Sequence of chain 1.A:
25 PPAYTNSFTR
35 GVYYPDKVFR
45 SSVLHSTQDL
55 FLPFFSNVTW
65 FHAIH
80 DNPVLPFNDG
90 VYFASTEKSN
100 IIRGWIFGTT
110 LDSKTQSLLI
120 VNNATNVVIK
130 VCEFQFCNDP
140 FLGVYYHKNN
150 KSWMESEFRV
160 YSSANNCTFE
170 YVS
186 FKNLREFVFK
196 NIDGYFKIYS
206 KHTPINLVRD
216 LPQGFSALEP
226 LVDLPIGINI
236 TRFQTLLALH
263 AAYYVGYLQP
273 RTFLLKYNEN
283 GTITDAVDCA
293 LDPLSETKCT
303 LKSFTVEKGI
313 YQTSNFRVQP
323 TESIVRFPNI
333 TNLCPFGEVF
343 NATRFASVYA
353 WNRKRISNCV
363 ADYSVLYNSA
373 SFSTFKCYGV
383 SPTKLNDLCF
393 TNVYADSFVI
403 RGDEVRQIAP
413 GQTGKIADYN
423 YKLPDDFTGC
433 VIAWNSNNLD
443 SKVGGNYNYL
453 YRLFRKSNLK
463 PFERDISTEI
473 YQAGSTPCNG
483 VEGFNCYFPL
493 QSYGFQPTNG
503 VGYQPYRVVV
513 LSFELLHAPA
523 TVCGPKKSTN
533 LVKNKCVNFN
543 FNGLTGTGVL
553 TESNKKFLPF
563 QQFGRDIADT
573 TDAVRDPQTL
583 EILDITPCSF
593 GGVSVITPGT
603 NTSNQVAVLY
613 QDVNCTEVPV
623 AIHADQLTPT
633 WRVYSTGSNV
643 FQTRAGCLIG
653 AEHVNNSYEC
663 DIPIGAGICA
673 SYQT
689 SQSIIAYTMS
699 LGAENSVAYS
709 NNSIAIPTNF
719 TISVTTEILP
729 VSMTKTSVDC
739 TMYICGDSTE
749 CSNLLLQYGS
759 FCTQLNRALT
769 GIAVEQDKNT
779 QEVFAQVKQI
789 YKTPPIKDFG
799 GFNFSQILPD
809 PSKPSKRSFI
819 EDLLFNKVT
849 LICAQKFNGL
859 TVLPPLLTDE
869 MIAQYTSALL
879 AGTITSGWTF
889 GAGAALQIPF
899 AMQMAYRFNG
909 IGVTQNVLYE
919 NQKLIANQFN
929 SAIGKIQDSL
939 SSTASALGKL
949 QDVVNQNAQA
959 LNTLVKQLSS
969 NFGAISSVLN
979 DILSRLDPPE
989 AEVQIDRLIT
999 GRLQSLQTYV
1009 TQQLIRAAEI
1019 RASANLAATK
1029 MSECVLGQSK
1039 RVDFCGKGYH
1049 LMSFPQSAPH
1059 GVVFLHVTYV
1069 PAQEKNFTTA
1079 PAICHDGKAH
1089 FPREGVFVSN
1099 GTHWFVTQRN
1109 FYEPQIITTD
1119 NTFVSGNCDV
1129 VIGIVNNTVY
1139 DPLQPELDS

The protein below binds the small molecule below.
Small molecule (SMILES): CC(=O)N[C@@H]1[C@@H](O)[C@H](O)[C@@H](CO)O[C@H]1O

Binding-site contacts:
Ligand atom C6 contacts residue GLN580 of chain 1.A at 3.6 Å.
Ligand atom O6 contacts residue THR531 of chain 1.A at 4.1 Å.
Ligand atom C3 contacts residue ASN331 of chain 1.A at 3.8 Å.
Ligand atom C5 contacts residue ASN331 of chain 1.A at 3.7 Å.
Ligand atom O6 contacts residue SER530 of chain 1.A at 4.5 Å.
Ligand atom C1 contacts residue ASN331 of chain 1.A at 1.4 Å.
Ligand atom C4 contacts residue ASN331 of chain 1.A at 4.2 Å.
Ligand atom C1 contacts residue GLN580 of chain 1.A at 3.7 Å.
Ligand atom C8 contacts residue ILE332 of chain 1.A at 3.9 Å (hydrophobic).
Ligand atom N2 contacts residue ASN331 of chain 1.A at 2.9 Å (h-bond).
Ligand atom O5 contacts residue ASN331 of chain 1.A at 2.4 Å (h-bond).
Ligand atom C5 contacts residue GLN580 of chain 1.A at 3.2 Å.
Ligand atom C7 contacts residue ASN331 of chain 1.A at 4.0 Å.
Ligand atom C7 contacts residue ILE332 of chain 1.A at 4.4 Å (hydrophobic).
Ligand atom O6 contacts residue GLN580 of chain 1.A at 2.8 Å (h-bond).
Ligand atom N2 contacts residue ILE332 of chain 1.A at 4.1 Å.
Ligand atom C2 contacts residue ASN331 of chain 1.A at 2.5 Å.
Ligand atom O5 contacts residue GLN580 of chain 1.A at 3.3 Å (h-bond).